Binding-site contacts:
Ligand atom C6 contacts residue GLY310 of chain 1.C at 3.7 Å.
Ligand atom O5 contacts residue ASN294 of chain 1.C at 2.4 Å (h-bond).
Ligand atom C5 contacts residue GLY310 of chain 1.C at 4.2 Å.
Ligand atom O6 contacts residue SER311 of chain 1.C at 4.5 Å.
Ligand atom N2 contacts residue ASN294 of chain 1.C at 2.9 Å (h-bond).
Ligand atom C1 contacts residue GLY310 of chain 1.C at 4.0 Å.
Ligand atom C7 contacts residue ASN294 of chain 1.C at 3.6 Å.
Ligand atom C4 contacts residue ASN294 of chain 1.C at 4.2 Å.
Ligand atom O6 contacts residue SER41 of chain 1.C at 3.6 Å (h-bond).
Ligand atom C5 contacts residue ASN294 of chain 1.C at 3.7 Å.
Ligand atom O7 contacts residue ASN294 of chain 1.C at 3.6 Å (h-bond).
Ligand atom C3 contacts residue ASN294 of chain 1.C at 3.8 Å.
Ligand atom C1 contacts residue ASN294 of chain 1.C at 1.4 Å.
Ligand atom O5 contacts residue GLY310 of chain 1.C at 3.3 Å.
Ligand atom C2 contacts residue ASN294 of chain 1.C at 2.4 Å.
Ligand atom C6 contacts residue SER41 of chain 1.C at 4.4 Å.
Ligand atom C1 contacts residue SER41 of chain 1.C at 3.9 Å.
Ligand atom C8 contacts residue ASN294 of chain 1.C at 4.0 Å.
Ligand atom O6 contacts residue GLY310 of chain 1.C at 2.6 Å (h-bond).
Ligand atom C5 contacts residue SER41 of chain 1.C at 3.9 Å.
Ligand atom O5 contacts residue SER41 of chain 1.C at 3.7 Å.

A small-molecule ligand and the protein it binds are described below.
Small molecule (SMILES): CC(=O)N[C@@H]1[C@@H](O)[C@H](O)[C@@H](CO)O[C@H]1O

Sequence of chain 1.C:
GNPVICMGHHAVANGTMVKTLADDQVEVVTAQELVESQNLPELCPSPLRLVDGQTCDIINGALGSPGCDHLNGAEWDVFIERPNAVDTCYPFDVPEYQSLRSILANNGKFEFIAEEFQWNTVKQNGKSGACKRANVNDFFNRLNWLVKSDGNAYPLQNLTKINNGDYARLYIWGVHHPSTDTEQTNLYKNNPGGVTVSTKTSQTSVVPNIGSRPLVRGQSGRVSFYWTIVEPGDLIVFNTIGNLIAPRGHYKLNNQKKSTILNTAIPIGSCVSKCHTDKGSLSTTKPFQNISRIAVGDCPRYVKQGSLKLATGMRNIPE